Binding-site contacts:
Ligand atom C2 contacts residue DA5 of chain 1.C at 3.5 Å.
Ligand atom C2 contacts residue DT4 of chain 1.C at 3.3 Å.
Ligand atom O2 contacts residue DG3 of chain 1.C at 3.1 Å (h-bond).
Ligand atom O6 contacts residue DC6 of chain 1.C at 3.1 Å (h-bond).
Ligand atom O3' contacts residue GLN131 of chain 1.A at 2.9 Å (h-bond).
Ligand atom C4' contacts residue LEU286 of chain 1.A at 3.3 Å (hydrophobic).
Ligand atom O6 contacts residue DC1 of chain 1.C at 2.7 Å (h-bond).
Ligand atom N1 contacts residue DC6 of chain 1.C at 3.0 Å (h-bond).
Ligand atom N3 contacts residue DA2 of chain 1.C at 3.4 Å.
Ligand atom N4 contacts residue DG3 of chain 1.C at 3.0 Å (h-bond).
Ligand atom O2 contacts residue DA5 of chain 1.C at 3.3 Å.
Ligand atom C1' contacts residue ARG276 of chain 1.A at 3.2 Å.
Ligand atom O4' contacts residue ARG276 of chain 1.A at 3.4 Å.
Ligand atom OP1 contacts residue GLU225 of chain 1.A at 2.9 Å.
Ligand atom C4' contacts residue ASN226 of chain 1.A at 3.4 Å.
Ligand atom O6 contacts residue ARG273 of chain 1.A at 3.2 Å (salt-bridge).
Ligand atom N2 contacts residue DC6 of chain 1.C at 2.9 Å (h-bond).
Ligand atom N6 contacts residue DT4 of chain 1.C at 3.3 Å (h-bond).
Ligand atom C5' contacts residue LEU286 of chain 1.A at 3.3 Å (hydrophobic).
Ligand atom N1 contacts residue DC1 of chain 1.C at 2.8 Å (h-bond).
Ligand atom O4 contacts residue DA2 of chain 1.C at 3.0 Å (h-bond).
Ligand atom C5' contacts residue ASN226 of chain 1.A at 3.5 Å.
Ligand atom O3' contacts residue THR129 of chain 1.A at 3.4 Å (h-bond).
Ligand atom C2 contacts residue DG3 of chain 1.C at 3.5 Å.
Ligand atom O3' contacts residue ASN226 of chain 1.A at 3.4 Å (h-bond).
Ligand atom O4' contacts residue ARG276 of chain 1.A at 2.9 Å (salt-bridge).
Ligand atom N1 contacts residue DT4 of chain 1.C at 2.8 Å (h-bond).
Ligand atom O2 contacts residue ARG276 of chain 1.A at 3.2 Å (salt-bridge).
Ligand atom O4 contacts residue DA5 of chain 1.C at 2.9 Å (h-bond).
Ligand atom OP2 contacts residue GLU225 of chain 1.A at 2.9 Å (salt-bridge).
Ligand atom N2 contacts residue DC1 of chain 1.C at 2.9 Å (h-bond).
Ligand atom OP1 contacts residue LYS280 of chain 1.A at 3.4 Å (salt-bridge).
Ligand atom N3 contacts residue DA2 of chain 1.C at 2.9 Å (h-bond).
Ligand atom N1 contacts residue DA2 of chain 1.C at 3.2 Å.
Ligand atom N2 contacts residue DA2 of chain 1.C at 3.0 Å (h-bond).
Ligand atom C2 contacts residue DA2 of chain 1.C at 3.1 Å.
Ligand atom O2 contacts residue DG3 of chain 1.C at 2.9 Å (h-bond).
Ligand atom N3 contacts residue DA5 of chain 1.C at 2.6 Å (h-bond).
Ligand atom N2 contacts residue ARG276 of chain 1.A at 3.4 Å (salt-bridge).
Ligand atom N3 contacts residue DG3 of chain 1.C at 3.0 Å (h-bond).

This protein binds this small molecule.
Small molecule (SMILES): Cc1cn([C@H]2C[C@H](O[P](=O)(O)OC[C@H]3O[C@@H](n4cnc5c(N)ncnc54)C[C@@H]3O[P](=O)(O)OC[C@H]3O[C@@H](n4ccc(N)nc4=O)C[C@@H]3O[P](=O)(O)OC[C@H]3O[C@@H](n4cc(C)c(=O)[nH]c4=O)C[C@@H]3O[P](=O)(O)OC[C@H]3O[C@@H](n4cnc5c(=O)nc(N)[nH]c54)C[C@@H]3O)[C@@H](CO[P](=O)(O)O[C@H]3C[C@H](n4cnc5c(=O)nc(N)[nH]c54)O[C@@H]3COP(=O)=O)O2)c(=O)[nH]c1=O

Sequence of chain 1.A:
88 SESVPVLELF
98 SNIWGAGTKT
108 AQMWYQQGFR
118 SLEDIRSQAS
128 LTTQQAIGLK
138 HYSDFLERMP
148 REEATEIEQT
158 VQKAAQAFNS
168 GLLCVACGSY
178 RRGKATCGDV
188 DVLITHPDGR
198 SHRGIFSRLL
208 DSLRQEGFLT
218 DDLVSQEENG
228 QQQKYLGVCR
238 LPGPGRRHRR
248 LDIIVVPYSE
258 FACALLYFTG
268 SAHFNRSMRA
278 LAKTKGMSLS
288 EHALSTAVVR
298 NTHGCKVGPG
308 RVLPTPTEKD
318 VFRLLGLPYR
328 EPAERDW